The protein below binds the small molecule below.
Small molecule (SMILES): Cc1n[nH]c2ccc(-c3cncc(OC[C@@H](N)Cc4c[nH]c5ccccc45)c3)cc12

Binding-site contacts:
Ligand atom N14 contacts residue LYS58 of chain 1.A at 3.5 Å (salt-bridge).
Ligand atom C13 contacts residue ASP170 of chain 1.A at 3.4 Å.
Ligand atom N4 contacts residue GLU107 of chain 1.A at 2.7 Å (salt-bridge).
Ligand atom C31 contacts residue LEU60 of chain 1.A at 3.3 Å (hydrophobic).
Ligand atom C6 contacts residue ALA56 of chain 1.A at 3.4 Å (hydrophobic).
Ligand atom N4 contacts residue VAL109 of chain 1.A at 3.8 Å.
Ligand atom C33 contacts residue ASP170 of chain 1.A at 3.3 Å.
Ligand atom C32 contacts residue LYS58 of chain 1.A at 3.4 Å.
Ligand atom C12 contacts residue THR169 of chain 1.A at 3.8 Å.
Ligand atom C34 contacts residue ASP170 of chain 1.A at 3.2 Å.
Ligand atom C9 contacts residue THR169 of chain 1.A at 3.6 Å.
Ligand atom C1 contacts residue PHE313 of chain 1.A at 3.3 Å (hydrophobic).
Ligand atom N28 contacts residue GLY41 of chain 1.A at 3.3 Å.
Ligand atom N3 contacts residue TYR108 of chain 1.A at 3.7 Å.
Ligand atom C27 contacts residue GLY41 of chain 1.A at 3.1 Å.
Ligand atom N3 contacts residue ALA56 of chain 1.A at 3.3 Å.
Ligand atom N3 contacts residue GLU107 of chain 1.A at 3.5 Å (salt-bridge).
Ligand atom C31 contacts residue PHE40 of chain 1.A at 3.3 Å (hydrophobic).
Ligand atom C27 contacts residue ARG42 of chain 1.A at 3.2 Å.
Ligand atom C25 contacts residue THR37 of chain 1.A at 3.6 Å.
Ligand atom C15 contacts residue ASP170 of chain 1.A at 3.2 Å.
Ligand atom C33 contacts residue LYS58 of chain 1.A at 3.4 Å.
Ligand atom N3 contacts residue LEU159 of chain 1.A at 3.6 Å.
Ligand atom C11 contacts residue ALA56 of chain 1.A at 3.7 Å (hydrophobic).
Ligand atom C6 contacts residue GLU107 of chain 1.A at 3.7 Å.
Ligand atom C19 contacts residue THR37 of chain 1.A at 3.3 Å.
Ligand atom N28 contacts residue LEU60 of chain 1.A at 3.7 Å.
Ligand atom C32 contacts residue PHE40 of chain 1.A at 3.4 Å (hydrophobic).
Ligand atom N3 contacts residue VAL109 of chain 1.A at 3.2 Å (h-bond).
Ligand atom C30 contacts residue LYS58 of chain 1.A at 3.4 Å.
Ligand atom N28 contacts residue ARG42 of chain 1.A at 3.5 Å (salt-bridge).
Ligand atom N4 contacts residue ALA56 of chain 1.A at 3.1 Å.
Ligand atom C2 contacts residue LEU159 of chain 1.A at 3.4 Å (hydrophobic).
Ligand atom C2 contacts residue ALA56 of chain 1.A at 3.7 Å (hydrophobic).
Ligand atom C36 contacts residue VAL43 of chain 1.A at 3.7 Å (hydrophobic).
Ligand atom C11 contacts residue LEU159 of chain 1.A at 3.6 Å (hydrophobic).
Ligand atom C31 contacts residue LYS58 of chain 1.A at 3.1 Å.
Ligand atom N14 contacts residue ASP170 of chain 1.A at 3.1 Å.
Ligand atom C8 contacts residue THR169 of chain 1.A at 3.5 Å.
Ligand atom C7 contacts residue THR169 of chain 1.A at 3.7 Å.

Sequence of chain 1.A:
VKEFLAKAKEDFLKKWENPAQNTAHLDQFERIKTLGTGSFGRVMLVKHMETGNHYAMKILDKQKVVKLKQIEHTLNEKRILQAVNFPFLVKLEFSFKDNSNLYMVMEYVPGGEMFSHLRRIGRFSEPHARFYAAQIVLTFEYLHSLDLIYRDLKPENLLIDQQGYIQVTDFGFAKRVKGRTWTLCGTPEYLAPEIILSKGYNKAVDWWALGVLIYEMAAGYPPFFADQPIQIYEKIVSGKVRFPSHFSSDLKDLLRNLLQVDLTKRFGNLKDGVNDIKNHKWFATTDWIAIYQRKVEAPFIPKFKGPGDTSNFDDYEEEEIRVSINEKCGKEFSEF